This protein binds this small molecule.
Small molecule (SMILES): CC(=O)N[C@@H]1[C@@H](O)[C@H](O)[C@@H](CO)O[C@H]1O

Binding-site contacts:
Ligand atom C7 contacts residue THR111 of chain 1.C at 3.9 Å.
Ligand atom O7 contacts residue MET140 of chain 1.C at 4.5 Å.
Ligand atom C1 contacts residue ASN109 of chain 1.C at 1.4 Å.
Ligand atom O7 contacts residue ASN109 of chain 1.C at 3.8 Å.
Ligand atom C7 contacts residue ASN109 of chain 1.C at 3.6 Å.
Ligand atom C8 contacts residue THR111 of chain 1.C at 3.2 Å.
Ligand atom N2 contacts residue ASN109 of chain 1.C at 2.9 Å (h-bond).
Ligand atom C5 contacts residue ASN109 of chain 1.C at 3.7 Å.
Ligand atom C2 contacts residue ASN109 of chain 1.C at 2.4 Å.
Ligand atom C4 contacts residue ASN109 of chain 1.C at 4.2 Å.
Ligand atom O5 contacts residue SER142 of chain 1.C at 3.8 Å.
Ligand atom O5 contacts residue ASN109 of chain 1.C at 2.4 Å (h-bond).
Ligand atom C1 contacts residue SER142 of chain 1.C at 4.0 Å.
Ligand atom C3 contacts residue ASN109 of chain 1.C at 3.8 Å.
Ligand atom N2 contacts residue THR111 of chain 1.C at 3.7 Å.
Ligand atom O6 contacts residue VAL114 of chain 1.C at 3.2 Å.
Ligand atom C6 contacts residue VAL114 of chain 1.C at 4.5 Å (hydrophobic).

Sequence of chain 1.C:
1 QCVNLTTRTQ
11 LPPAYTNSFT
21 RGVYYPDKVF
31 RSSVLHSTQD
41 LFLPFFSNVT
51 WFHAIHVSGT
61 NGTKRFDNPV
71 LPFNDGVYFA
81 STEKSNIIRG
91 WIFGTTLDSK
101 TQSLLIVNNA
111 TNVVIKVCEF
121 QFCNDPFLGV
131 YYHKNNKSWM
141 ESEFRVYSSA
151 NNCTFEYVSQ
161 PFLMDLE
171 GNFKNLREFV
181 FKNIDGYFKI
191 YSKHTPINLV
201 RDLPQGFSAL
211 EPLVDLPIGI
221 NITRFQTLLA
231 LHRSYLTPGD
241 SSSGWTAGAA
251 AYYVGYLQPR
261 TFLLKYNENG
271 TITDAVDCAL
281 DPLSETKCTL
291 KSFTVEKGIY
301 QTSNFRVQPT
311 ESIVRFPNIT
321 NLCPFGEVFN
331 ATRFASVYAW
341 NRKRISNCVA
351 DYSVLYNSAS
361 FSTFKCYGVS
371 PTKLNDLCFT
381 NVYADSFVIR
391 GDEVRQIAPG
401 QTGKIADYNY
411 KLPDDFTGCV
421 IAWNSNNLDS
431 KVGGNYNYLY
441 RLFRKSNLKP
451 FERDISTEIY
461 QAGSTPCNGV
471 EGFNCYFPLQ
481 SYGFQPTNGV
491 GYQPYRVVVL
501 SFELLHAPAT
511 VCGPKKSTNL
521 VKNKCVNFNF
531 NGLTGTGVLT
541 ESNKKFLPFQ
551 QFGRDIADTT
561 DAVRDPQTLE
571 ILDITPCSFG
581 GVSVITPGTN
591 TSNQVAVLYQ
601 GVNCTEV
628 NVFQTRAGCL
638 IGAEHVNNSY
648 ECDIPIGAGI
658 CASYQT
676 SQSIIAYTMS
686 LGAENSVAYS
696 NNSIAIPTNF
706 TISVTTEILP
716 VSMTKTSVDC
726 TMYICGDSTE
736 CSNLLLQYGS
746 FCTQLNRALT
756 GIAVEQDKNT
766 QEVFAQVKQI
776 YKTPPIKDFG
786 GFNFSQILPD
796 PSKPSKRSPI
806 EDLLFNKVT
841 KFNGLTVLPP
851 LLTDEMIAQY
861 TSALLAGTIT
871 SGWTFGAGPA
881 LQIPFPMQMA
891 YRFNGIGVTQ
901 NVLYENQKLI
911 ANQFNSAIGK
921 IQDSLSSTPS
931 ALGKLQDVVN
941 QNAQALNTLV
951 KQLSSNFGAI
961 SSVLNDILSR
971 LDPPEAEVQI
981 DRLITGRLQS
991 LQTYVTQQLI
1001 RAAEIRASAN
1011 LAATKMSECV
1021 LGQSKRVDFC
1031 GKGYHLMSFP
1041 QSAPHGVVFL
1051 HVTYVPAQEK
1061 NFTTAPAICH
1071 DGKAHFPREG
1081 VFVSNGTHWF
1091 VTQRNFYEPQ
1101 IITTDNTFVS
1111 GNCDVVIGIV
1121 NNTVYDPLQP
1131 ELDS